Sequence of chain 1.A:
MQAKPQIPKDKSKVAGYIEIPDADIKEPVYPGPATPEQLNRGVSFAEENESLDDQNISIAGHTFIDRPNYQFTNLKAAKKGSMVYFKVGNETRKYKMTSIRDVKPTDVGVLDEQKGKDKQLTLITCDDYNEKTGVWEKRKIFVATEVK

This protein binds this small molecule.
Small molecule (SMILES): CC(C)C[C@H](NC(=O)OCc1ccccc1)C(=O)N1CCC[C@H]1C(=O)N[C@@H](C)C(=O)N[C@H](CS)[C@@H](C)O

Binding-site contacts:
Ligand atom CD1 contacts residue THR106 of chain 1.A at 3.3 Å.
Ligand atom CB contacts residue ALA34 of chain 1.A at 3.4 Å (hydrophobic).
Ligand atom C1 contacts residue VAL108 of chain 1.A at 3.4 Å (hydrophobic).
Ligand atom CB contacts residue HIS62 of chain 1.A at 3.3 Å.
Ligand atom CD2 contacts residue ARG139 of chain 1.A at 3.6 Å.
Ligand atom O1 contacts residue VAL108 of chain 1.A at 3.8 Å.
Ligand atom C contacts residue TRP136 of chain 1.A at 3.4 Å (hydrophobic).
Ligand atom SG contacts residue HIS62 of chain 1.A at 3.2 Å.
Ligand atom CD2 contacts residue LYS104 of chain 1.A at 3.5 Å.
Ligand atom O contacts residue ARG139 of chain 1.A at 3.8 Å.
Ligand atom O contacts residue ARG139 of chain 1.A at 3.7 Å.
Ligand atom CB contacts residue VAL110 of chain 1.A at 3.7 Å (hydrophobic).
Ligand atom CD1 contacts residue PRO105 of chain 1.A at 3.2 Å (hydrophobic).
Ligand atom O contacts residue CYS126 of chain 1.A at 3.5 Å.
Ligand atom C6 contacts residue PRO105 of chain 1.A at 3.7 Å (hydrophobic).
Ligand atom CA contacts residue ARG139 of chain 1.A at 3.7 Å.
Ligand atom CG contacts residue VAL108 of chain 1.A at 3.9 Å (hydrophobic).
Ligand atom C contacts residue ARG139 of chain 1.A at 3.5 Å.
Ligand atom OG1 contacts residue HIS62 of chain 1.A at 3.1 Å (h-bond).
Ligand atom C contacts residue ARG139 of chain 1.A at 3.5 Å.
Ligand atom C contacts residue HIS62 of chain 1.A at 3.8 Å.
Ligand atom CB contacts residue ALA60 of chain 1.A at 3.4 Å (hydrophobic).
Ligand atom CG contacts residue ALA46 of chain 1.A at 3.5 Å (hydrophobic).
Ligand atom CD2 contacts residue VAL110 of chain 1.A at 3.8 Å (hydrophobic).
Ligand atom N contacts residue HIS62 of chain 1.A at 2.9 Å (h-bond).
Ligand atom O contacts residue ARG139 of chain 1.A at 2.4 Å (salt-bridge).
Ligand atom C5 contacts residue PRO105 of chain 1.A at 3.9 Å (hydrophobic).
Ligand atom CG contacts residue ASP107 of chain 1.A at 3.8 Å.
Ligand atom N contacts residue VAL108 of chain 1.A at 3.6 Å.
Ligand atom CB contacts residue GLY61 of chain 1.A at 3.5 Å.
Ligand atom CA contacts residue HIS62 of chain 1.A at 3.9 Å.
Ligand atom CD1 contacts residue ARG139 of chain 1.A at 3.6 Å.
Ligand atom O2 contacts residue VAL108 of chain 1.A at 2.9 Å.
Ligand atom CD1 contacts residue ASP107 of chain 1.A at 4.0 Å.
Ligand atom CG2 contacts residue TRP136 of chain 1.A at 3.8 Å (hydrophobic).
Ligand atom SG contacts residue CYS126 of chain 1.A at 2.0 Å (h-bond).
Ligand atom CD2 contacts residue ASP107 of chain 1.A at 3.6 Å.
Ligand atom CB contacts residue ILE124 of chain 1.A at 3.8 Å (hydrophobic).
Ligand atom CA contacts residue HIS62 of chain 1.A at 3.6 Å.
Ligand atom C contacts residue CYS126 of chain 1.A at 3.0 Å (hydrophobic).